Binding-site contacts:
Ligand atom O16 contacts residue THR199 of chain 1.D at 3.1 Å.
Ligand atom C10 contacts residue THR199 of chain 1.D at 3.9 Å.
Ligand atom C7 contacts residue ZN1 of chain 1.K at 3.5 Å.
Ligand atom C7 contacts residue THR199 of chain 1.D at 3.9 Å.
Ligand atom N1 contacts residue ZN1 of chain 1.K at 1.9 Å.
Ligand atom CL contacts residue GLN69 of chain 1.D at 3.4 Å.
Ligand atom N1 contacts residue GLU104 of chain 1.D at 3.8 Å.
Ligand atom C26 contacts residue VAL128 of chain 1.D at 3.7 Å (hydrophobic).
Ligand atom C12 contacts residue HIS92 of chain 1.D at 3.2 Å.
Ligand atom C17 contacts residue ASN240 of chain 1.D at 3.8 Å.
Ligand atom N1 contacts residue THR198 of chain 1.D at 2.8 Å (h-bond).
Ligand atom O6 contacts residue THR198 of chain 1.D at 2.9 Å (h-bond).
Ligand atom O16 contacts residue HIS94 of chain 1.D at 3.3 Å.
Ligand atom S21 contacts residue GLN90 of chain 1.D at 3.8 Å.
Ligand atom C7 contacts residue HIS92 of chain 1.D at 3.3 Å.
Ligand atom O5 contacts residue VAL119 of chain 1.D at 3.6 Å.
Ligand atom C11 contacts residue HIS92 of chain 1.D at 3.8 Å.
Ligand atom S4 contacts residue THR198 of chain 1.D at 3.8 Å.
Ligand atom C12 contacts residue THR199 of chain 1.D at 3.7 Å.
Ligand atom N1 contacts residue HIS117 of chain 1.D at 3.3 Å (h-bond).
Ligand atom O6 contacts residue LEU197 of chain 1.D at 3.3 Å.
Ligand atom O16 contacts residue TYR9 of chain 1.D at 3.3 Å (h-bond).
Ligand atom N1 contacts residue HIS94 of chain 1.D at 3.4 Å (h-bond).
Ligand atom C12 contacts residue ZN1 of chain 1.K at 3.3 Å.
Ligand atom S4 contacts residue HIS92 of chain 1.D at 3.6 Å.
Ligand atom CL contacts residue ASN64 of chain 1.D at 3.6 Å.
Ligand atom N1 contacts residue HIS92 of chain 1.D at 3.3 Å (h-bond).
Ligand atom C8 contacts residue HIS92 of chain 1.D at 3.6 Å.
Ligand atom O15 contacts residue HIS66 of chain 1.D at 3.6 Å.
Ligand atom C17 contacts residue HIS94 of chain 1.D at 3.3 Å.
Ligand atom C14 contacts residue THR199 of chain 1.D at 3.6 Å.
Ligand atom S4 contacts residue ZN1 of chain 1.K at 3.1 Å.
Ligand atom C17 contacts residue HIS66 of chain 1.D at 3.3 Å.
Ligand atom O5 contacts residue ZN1 of chain 1.K at 3.4 Å.
Ligand atom C11 contacts residue THR199 of chain 1.D at 3.6 Å.
Ligand atom C22 contacts residue LEU197 of chain 1.D at 3.9 Å (hydrophobic).
Ligand atom C9 contacts residue GLN90 of chain 1.D at 3.7 Å.
Ligand atom O15 contacts residue SER67 of chain 1.D at 3.5 Å.
Ligand atom C17 contacts residue TYR9 of chain 1.D at 3.1 Å (hydrophobic).
Ligand atom O5 contacts residue HIS92 of chain 1.D at 3.2 Å.

Sequence of chain 1.D:
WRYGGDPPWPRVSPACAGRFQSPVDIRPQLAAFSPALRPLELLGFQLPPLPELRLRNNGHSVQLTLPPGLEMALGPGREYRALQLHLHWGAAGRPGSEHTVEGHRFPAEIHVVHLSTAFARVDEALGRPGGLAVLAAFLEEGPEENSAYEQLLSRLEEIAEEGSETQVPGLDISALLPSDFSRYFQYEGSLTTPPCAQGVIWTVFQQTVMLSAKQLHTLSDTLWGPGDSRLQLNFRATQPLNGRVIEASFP

A protein and the small-molecule ligand that binds it are described below.
Small molecule (SMILES): COC(=O)c1cc(S(N)(=O)=O)c(SC2CCCCC2)cc1Cl